Sequence of chain 1.A:
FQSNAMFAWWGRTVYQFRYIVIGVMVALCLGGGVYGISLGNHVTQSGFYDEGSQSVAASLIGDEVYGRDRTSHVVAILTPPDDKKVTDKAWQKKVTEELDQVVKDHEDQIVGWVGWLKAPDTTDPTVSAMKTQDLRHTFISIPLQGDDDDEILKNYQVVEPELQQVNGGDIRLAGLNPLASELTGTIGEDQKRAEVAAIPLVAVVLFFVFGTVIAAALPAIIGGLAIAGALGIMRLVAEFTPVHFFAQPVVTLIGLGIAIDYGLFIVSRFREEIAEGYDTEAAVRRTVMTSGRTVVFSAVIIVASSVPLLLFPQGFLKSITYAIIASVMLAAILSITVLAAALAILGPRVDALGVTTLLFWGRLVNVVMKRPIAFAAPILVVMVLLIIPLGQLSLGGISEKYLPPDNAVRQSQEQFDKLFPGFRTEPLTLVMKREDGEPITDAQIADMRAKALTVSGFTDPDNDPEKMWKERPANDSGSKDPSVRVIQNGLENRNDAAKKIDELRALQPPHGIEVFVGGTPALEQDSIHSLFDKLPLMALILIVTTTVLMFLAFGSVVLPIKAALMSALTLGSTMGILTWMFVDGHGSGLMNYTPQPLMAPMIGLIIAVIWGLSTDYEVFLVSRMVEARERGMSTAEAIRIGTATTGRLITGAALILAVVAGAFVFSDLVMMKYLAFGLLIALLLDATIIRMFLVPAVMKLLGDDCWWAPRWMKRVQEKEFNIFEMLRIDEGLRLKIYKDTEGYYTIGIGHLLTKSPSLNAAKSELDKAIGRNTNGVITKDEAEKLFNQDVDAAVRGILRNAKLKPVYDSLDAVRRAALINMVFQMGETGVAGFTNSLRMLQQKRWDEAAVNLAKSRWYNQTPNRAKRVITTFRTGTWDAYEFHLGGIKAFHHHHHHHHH

Binding-site contacts:
Ligand atom CBG contacts residue MET625 of chain 1.A at 3.4 Å (hydrophobic).
Ligand atom O3 contacts residue HIS620 of chain 1.A at 3.5 Å (h-bond).
Ligand atom C3 contacts residue HIS620 of chain 1.A at 3.7 Å.
Ligand atom CAX contacts residue GLY621 of chain 1.A at 3.3 Å.
Ligand atom CAY contacts residue GLY621 of chain 1.A at 4.5 Å.
Ligand atom CBE contacts residue PHE700 of chain 1.A at 4.1 Å (hydrophobic).
Ligand atom CBB contacts residue LEU624 of chain 1.A at 4.5 Å (hydrophobic).
Ligand atom CBE contacts residue MET625 of chain 1.A at 3.5 Å (hydrophobic).
Ligand atom CBH contacts residue PHE700 of chain 1.A at 4.3 Å (hydrophobic).
Ligand atom CBH contacts residue LEU624 of chain 1.A at 4.3 Å (hydrophobic).
Ligand atom O3 contacts residue GLY619 of chain 1.A at 3.9 Å.
Ligand atom O4 contacts residue HIS620 of chain 1.A at 3.0 Å (h-bond).
Ligand atom CBD contacts residue MET625 of chain 1.A at 4.4 Å (hydrophobic).
Ligand atom CBI contacts residue LEU624 of chain 1.A at 3.8 Å (hydrophobic).
Ligand atom CBH contacts residue MET625 of chain 1.A at 4.4 Å (hydrophobic).
Ligand atom O6 contacts residue GLY621 of chain 1.A at 3.7 Å.
Ligand atom O3 contacts residue GLY621 of chain 1.A at 3.9 Å.
Ligand atom C6 contacts residue HIS620 of chain 1.A at 3.5 Å.
Ligand atom CBC contacts residue LEU624 of chain 1.A at 3.6 Å (hydrophobic).
Ligand atom C5 contacts residue GLY621 of chain 1.A at 3.9 Å.
Ligand atom O6 contacts residue HIS620 of chain 1.A at 4.4 Å.
Ligand atom CBC contacts residue MET625 of chain 1.A at 4.4 Å (hydrophobic).
Ligand atom C5 contacts residue HIS620 of chain 1.A at 4.1 Å.
Ligand atom C4 contacts residue HIS620 of chain 1.A at 2.9 Å.
Ligand atom C3 contacts residue GLY621 of chain 1.A at 4.4 Å.
Ligand atom C6 contacts residue GLY621 of chain 1.A at 2.8 Å.
Ligand atom CAX contacts residue HIS620 of chain 1.A at 4.1 Å.
Ligand atom CBB contacts residue PHE711 of chain 1.A at 4.5 Å (hydrophobic).
Ligand atom CBF contacts residue PHE700 of chain 1.A at 4.5 Å (hydrophobic).
Ligand atom CBG contacts residue LEU624 of chain 1.A at 3.6 Å (hydrophobic).
Ligand atom CBF contacts residue MET625 of chain 1.A at 4.0 Å (hydrophobic).
Ligand atom CBF contacts residue LEU624 of chain 1.A at 4.1 Å (hydrophobic).
Ligand atom CBI contacts residue L6T1 of chain 1.G at 4.4 Å.
Ligand atom CBG contacts residue PHE700 of chain 1.A at 4.4 Å (hydrophobic).
Ligand atom C4 contacts residue GLY621 of chain 1.A at 4.1 Å.
Ligand atom CBA contacts residue LEU624 of chain 1.A at 4.1 Å (hydrophobic).
Ligand atom CBH contacts residue L6T1 of chain 1.G at 3.9 Å.

This small molecule binds to this protein.
Small molecule (SMILES): CCCCCCCCCCCCOC[C@H]1O[C@H](O[C@H]2O[C@H](CO)[C@@H](O)[C@H](O)[C@H]2O)[C@H](O)[C@@H](O)[C@@H]1O